A small-molecule ligand and the protein it binds are described below.
Small molecule (SMILES): [H]/N=C(\N)NCCCC(NC(=O)CNC(=O)C(CCC(=O)O)NS(=O)(=O)c1cccc2c(N(C)C)cccc12)C(O)CCl

Sequence of chain 1.B:
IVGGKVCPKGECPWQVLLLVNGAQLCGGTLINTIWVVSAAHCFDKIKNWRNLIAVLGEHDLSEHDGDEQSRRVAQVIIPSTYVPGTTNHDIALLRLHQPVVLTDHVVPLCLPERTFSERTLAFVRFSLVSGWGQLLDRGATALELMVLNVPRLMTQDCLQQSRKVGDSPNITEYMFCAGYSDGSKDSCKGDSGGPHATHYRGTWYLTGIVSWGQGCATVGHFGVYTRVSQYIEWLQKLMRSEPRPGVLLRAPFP

Binding-site contacts:
Ligand atom CA1 contacts residue SER211 of chain 1.B at 3.4 Å.
Ligand atom C1 contacts residue SER211 of chain 1.B at 3.5 Å.
Ligand atom O contacts residue GLY213 of chain 1.B at 3.2 Å (h-bond).
Ligand atom CM contacts residue HIS41 of chain 1.B at 1.5 Å.
Ligand atom CB1 contacts residue SER192 of chain 1.B at 2.6 Å.
Ligand atom N2 contacts residue SER192 of chain 1.B at 2.8 Å (h-bond).
Ligand atom N contacts residue GLY213 of chain 1.B at 3.2 Å (h-bond).
Ligand atom N2 contacts residue HIS41 of chain 1.B at 3.3 Å (h-bond).
Ligand atom C2 contacts residue HIS41 of chain 1.B at 3.0 Å.
Ligand atom NH1 contacts residue ASP186 of chain 1.B at 2.8 Å (salt-bridge).
Ligand atom NE contacts residue GLY213 of chain 1.B at 3.5 Å (h-bond).
Ligand atom CB1 contacts residue CYS188 of chain 1.B at 3.4 Å (hydrophobic).
Ligand atom CA2 contacts residue SER192 of chain 1.B at 2.3 Å.
Ligand atom C2 contacts residue SER192 of chain 1.B at 1.4 Å.
Ligand atom CM contacts residue SER192 of chain 1.B at 2.0 Å.
Ligand atom NH1 contacts residue GLY213 of chain 1.B at 3.3 Å.
Ligand atom O1S contacts residue GLY213 of chain 1.B at 3.2 Å (h-bond).
Ligand atom NH2 contacts residue SER187 of chain 1.B at 3.1 Å (h-bond).
Ligand atom N2 contacts residue SER211 of chain 1.B at 2.7 Å (h-bond).
Ligand atom CB1 contacts residue SER211 of chain 1.B at 3.6 Å.
Ligand atom CZ contacts residue SER187 of chain 1.B at 3.4 Å.
Ligand atom O contacts residue TRP212 of chain 1.B at 3.4 Å.
Ligand atom O1S contacts residue TRP212 of chain 1.B at 3.5 Å.
Ligand atom CD1 contacts residue CYS188 of chain 1.B at 3.5 Å (hydrophobic).
Ligand atom C1 contacts residue HIS41 of chain 1.B at 3.5 Å.
Ligand atom O2S contacts residue TRP212 of chain 1.B at 3.3 Å.
Ligand atom CZ contacts residue GLY213 of chain 1.B at 3.5 Å.
Ligand atom OE1 contacts residue GLY213 of chain 1.B at 3.5 Å (h-bond).
Ligand atom O2 contacts residue SER192 of chain 1.B at 2.6 Å (h-bond).
Ligand atom NE contacts residue TRP212 of chain 1.B at 3.7 Å.
Ligand atom NH2 contacts residue ASP186 of chain 1.B at 3.4 Å (salt-bridge).
Ligand atom NH1 contacts residue GLY215 of chain 1.B at 2.7 Å (h-bond).
Ligand atom O2 contacts residue LYS189 of chain 1.B at 2.6 Å (salt-bridge).
Ligand atom CZ contacts residue ASP186 of chain 1.B at 3.4 Å.
Ligand atom OE2 contacts residue GLY215 of chain 1.B at 3.7 Å.
Ligand atom CG1 contacts residue SER211 of chain 1.B at 3.7 Å.
Ligand atom OE1 contacts residue GLY215 of chain 1.B at 3.3 Å (h-bond).
Ligand atom C7 contacts residue GLN214 of chain 1.B at 3.4 Å.
Ligand atom S contacts residue GLY213 of chain 1.B at 3.7 Å.
Ligand atom CA2 contacts residue SER211 of chain 1.B at 3.6 Å.